Sequence of chain 1.B:
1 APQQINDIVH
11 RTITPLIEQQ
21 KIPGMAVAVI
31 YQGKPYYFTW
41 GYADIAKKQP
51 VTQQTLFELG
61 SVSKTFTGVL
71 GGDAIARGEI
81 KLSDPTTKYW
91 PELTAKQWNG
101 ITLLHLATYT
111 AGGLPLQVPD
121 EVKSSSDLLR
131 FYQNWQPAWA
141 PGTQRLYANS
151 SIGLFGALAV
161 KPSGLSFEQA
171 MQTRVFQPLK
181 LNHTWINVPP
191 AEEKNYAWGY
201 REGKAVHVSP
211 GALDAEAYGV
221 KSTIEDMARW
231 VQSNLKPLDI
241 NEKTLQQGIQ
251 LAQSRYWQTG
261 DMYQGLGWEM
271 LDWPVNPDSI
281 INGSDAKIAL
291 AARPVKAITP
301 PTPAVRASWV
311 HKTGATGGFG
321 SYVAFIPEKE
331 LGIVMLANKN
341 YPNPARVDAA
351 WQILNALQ

The small molecule below binds the protein below.
Small molecule (SMILES): O=C(Cc1cccs1)N[C@H](B(O)O)c1ccccc1

Binding-site contacts:
Ligand atom CAC contacts residue GLY317 of chain 1.B at 3.7 Å.
Ligand atom NAJ contacts residue ALA315 of chain 1.B at 3.1 Å (h-bond).
Ligand atom CAB contacts residue THR316 of chain 1.B at 3.8 Å.
Ligand atom CAL contacts residue SER61 of chain 1.B at 3.9 Å.
Ligand atom CAH contacts residue ASN149 of chain 1.B at 3.9 Å.
Ligand atom SAD contacts residue ALA315 of chain 1.B at 3.7 Å.
Ligand atom CAG contacts residue TYR218 of chain 1.B at 3.5 Å (hydrophobic).
Ligand atom NAJ contacts residue SER61 of chain 1.B at 3.2 Å (h-bond).
Ligand atom OAT contacts residue SER61 of chain 1.B at 2.4 Å (h-bond).
Ligand atom CAK contacts residue SER61 of chain 1.B at 2.5 Å.
Ligand atom CAM contacts residue LEU116 of chain 1.B at 4.0 Å (hydrophobic).
Ligand atom B contacts residue LYS64 of chain 1.B at 3.9 Å.
Ligand atom CAB contacts residue GLY317 of chain 1.B at 3.6 Å.
Ligand atom B contacts residue SER61 of chain 1.B at 1.5 Å.
Ligand atom OAO contacts residue TYR147 of chain 1.B at 2.6 Å (h-bond).
Ligand atom OAI contacts residue TYR218 of chain 1.B at 3.7 Å.
Ligand atom OAO contacts residue LYS312 of chain 1.B at 4.2 Å.
Ligand atom CAM contacts residue GLN117 of chain 1.B at 3.7 Å.
Ligand atom OAO contacts residue SER61 of chain 1.B at 2.4 Å (h-bond).
Ligand atom SAD contacts residue THR316 of chain 1.B at 3.6 Å.
Ligand atom CAG contacts residue THR316 of chain 1.B at 4.1 Å.
Ligand atom CAF contacts residue THR316 of chain 1.B at 4.1 Å.
Ligand atom B contacts residue TYR147 of chain 1.B at 3.5 Å.
Ligand atom CAG contacts residue ALA315 of chain 1.B at 3.3 Å (hydrophobic).
Ligand atom CAN contacts residue GLN117 of chain 1.B at 3.7 Å.
Ligand atom OAT contacts residue ALA315 of chain 1.B at 2.8 Å (h-bond).
Ligand atom OAI contacts residue GLN117 of chain 1.B at 3.4 Å (h-bond).
Ligand atom NAJ contacts residue TYR218 of chain 1.B at 4.1 Å.
Ligand atom CAF contacts residue GLY317 of chain 1.B at 4.2 Å.
Ligand atom CAH contacts residue TYR218 of chain 1.B at 3.8 Å (hydrophobic).
Ligand atom CAH contacts residue ALA315 of chain 1.B at 3.7 Å (hydrophobic).
Ligand atom SAD contacts residue GLY317 of chain 1.B at 4.2 Å.
Ligand atom CAN contacts residue LEU116 of chain 1.B at 3.7 Å (hydrophobic).
Ligand atom OAT contacts residue GLY314 of chain 1.B at 3.5 Å.
Ligand atom CAK contacts residue LYS64 of chain 1.B at 4.2 Å.
Ligand atom CAK contacts residue ASN149 of chain 1.B at 4.0 Å.
Ligand atom OAI contacts residue ASN149 of chain 1.B at 2.9 Å (h-bond).
Ligand atom CAK contacts residue ALA315 of chain 1.B at 4.2 Å (hydrophobic).
Ligand atom CAE contacts residue THR316 of chain 1.B at 3.7 Å.
Ligand atom CAE contacts residue ALA315 of chain 1.B at 3.7 Å (hydrophobic).